The small molecule below binds the protein below.
Small molecule (SMILES): CC(=O)N[C@@H]1[C@@H](O)[C@H](O)[C@@H](CO)O[C@H]1O

Binding-site contacts:
Ligand atom C7 contacts residue SER402 of chain 1.E at 4.2 Å.
Ligand atom C1 contacts residue ASN528 of chain 1.E at 1.4 Å.
Ligand atom N2 contacts residue ASN528 of chain 1.E at 2.9 Å (h-bond).
Ligand atom N2 contacts residue SER527 of chain 1.E at 4.4 Å.
Ligand atom O7 contacts residue ASN528 of chain 1.E at 3.1 Å (h-bond).
Ligand atom C3 contacts residue SER402 of chain 1.E at 4.0 Å.
Ligand atom C2 contacts residue SER402 of chain 1.E at 4.5 Å.
Ligand atom N2 contacts residue SER402 of chain 1.E at 3.7 Å.
Ligand atom C8 contacts residue ASN528 of chain 1.E at 4.4 Å.
Ligand atom C4 contacts residue ASN528 of chain 1.E at 4.2 Å.
Ligand atom C8 contacts residue SER402 of chain 1.E at 4.0 Å.
Ligand atom C3 contacts residue ASN528 of chain 1.E at 3.8 Å.
Ligand atom C7 contacts residue ASN528 of chain 1.E at 3.2 Å.
Ligand atom C2 contacts residue ASN528 of chain 1.E at 2.5 Å.
Ligand atom C8 contacts residue SER527 of chain 1.E at 3.8 Å.
Ligand atom O5 contacts residue ASN528 of chain 1.E at 2.4 Å (h-bond).
Ligand atom C7 contacts residue SER527 of chain 1.E at 4.3 Å.
Ligand atom C5 contacts residue ASN528 of chain 1.E at 3.7 Å.
Ligand atom C8 contacts residue ASP525 of chain 1.E at 3.3 Å.
Ligand atom O3 contacts residue SER402 of chain 1.E at 3.1 Å.

Sequence of chain 1.E:
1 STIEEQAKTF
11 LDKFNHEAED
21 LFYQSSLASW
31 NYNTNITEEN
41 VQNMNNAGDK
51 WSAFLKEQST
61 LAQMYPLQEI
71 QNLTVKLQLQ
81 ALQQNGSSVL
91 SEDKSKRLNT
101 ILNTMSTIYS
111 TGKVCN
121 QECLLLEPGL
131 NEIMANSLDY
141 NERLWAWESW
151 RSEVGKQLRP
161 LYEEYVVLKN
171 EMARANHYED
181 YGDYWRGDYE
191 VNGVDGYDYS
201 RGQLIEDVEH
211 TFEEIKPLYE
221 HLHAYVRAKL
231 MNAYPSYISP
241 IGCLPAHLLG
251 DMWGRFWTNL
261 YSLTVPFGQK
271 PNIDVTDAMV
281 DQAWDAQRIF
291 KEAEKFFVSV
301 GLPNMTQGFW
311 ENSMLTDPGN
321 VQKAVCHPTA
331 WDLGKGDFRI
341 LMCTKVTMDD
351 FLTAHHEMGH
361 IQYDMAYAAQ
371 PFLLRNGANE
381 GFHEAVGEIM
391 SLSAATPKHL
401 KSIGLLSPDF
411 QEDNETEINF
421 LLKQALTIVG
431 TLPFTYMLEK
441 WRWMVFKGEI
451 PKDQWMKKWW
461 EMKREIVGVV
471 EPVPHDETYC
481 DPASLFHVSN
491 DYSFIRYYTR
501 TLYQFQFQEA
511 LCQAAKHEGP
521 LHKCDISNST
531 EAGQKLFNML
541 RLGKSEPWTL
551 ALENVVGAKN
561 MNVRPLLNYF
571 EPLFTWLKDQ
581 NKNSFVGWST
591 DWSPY